Binding-site contacts:
Ligand atom OD contacts residue THR70 of chain 1.A at 4.1 Å.
Ligand atom CG contacts residue GLU67 of chain 1.A at 3.2 Å.
Ligand atom O contacts residue THR70 of chain 1.A at 3.3 Å (h-bond).
Ligand atom OD contacts residue PRO66 of chain 1.A at 3.2 Å.
Ligand atom CG contacts residue ASP64 of chain 1.A at 4.4 Å.
Ligand atom CG contacts residue ALA57 of chain 1.A at 4.5 Å (hydrophobic).
Ligand atom CA contacts residue ALA57 of chain 1.A at 4.3 Å (hydrophobic).
Ligand atom CB contacts residue GLU67 of chain 1.A at 3.9 Å.
Ligand atom CB contacts residue ALA57 of chain 1.A at 3.5 Å (hydrophobic).
Ligand atom CG contacts residue PRO66 of chain 1.A at 3.7 Å (hydrophobic).
Ligand atom OD contacts residue GLU67 of chain 1.A at 3.8 Å.
Ligand atom C contacts residue PRO66 of chain 1.A at 4.1 Å (hydrophobic).
Ligand atom CA contacts residue THR70 of chain 1.A at 3.9 Å.
Ligand atom C contacts residue THR70 of chain 1.A at 3.4 Å.

This small molecule binds to this protein.
Small molecule (SMILES): O=C1CCCO1

Sequence of chain 1.A:
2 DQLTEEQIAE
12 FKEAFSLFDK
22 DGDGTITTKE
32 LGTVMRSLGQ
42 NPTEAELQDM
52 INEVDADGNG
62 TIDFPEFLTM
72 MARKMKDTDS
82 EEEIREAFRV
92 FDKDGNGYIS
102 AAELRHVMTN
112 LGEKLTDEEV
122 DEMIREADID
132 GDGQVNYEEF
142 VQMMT